A small-molecule ligand and the protein it binds are described below.
Small molecule (SMILES): CC(=O)N[C@@H]1[C@@H](O)[C@H](O)[C@@H](CO)O[C@H]1O

Sequence of chain 1.K:
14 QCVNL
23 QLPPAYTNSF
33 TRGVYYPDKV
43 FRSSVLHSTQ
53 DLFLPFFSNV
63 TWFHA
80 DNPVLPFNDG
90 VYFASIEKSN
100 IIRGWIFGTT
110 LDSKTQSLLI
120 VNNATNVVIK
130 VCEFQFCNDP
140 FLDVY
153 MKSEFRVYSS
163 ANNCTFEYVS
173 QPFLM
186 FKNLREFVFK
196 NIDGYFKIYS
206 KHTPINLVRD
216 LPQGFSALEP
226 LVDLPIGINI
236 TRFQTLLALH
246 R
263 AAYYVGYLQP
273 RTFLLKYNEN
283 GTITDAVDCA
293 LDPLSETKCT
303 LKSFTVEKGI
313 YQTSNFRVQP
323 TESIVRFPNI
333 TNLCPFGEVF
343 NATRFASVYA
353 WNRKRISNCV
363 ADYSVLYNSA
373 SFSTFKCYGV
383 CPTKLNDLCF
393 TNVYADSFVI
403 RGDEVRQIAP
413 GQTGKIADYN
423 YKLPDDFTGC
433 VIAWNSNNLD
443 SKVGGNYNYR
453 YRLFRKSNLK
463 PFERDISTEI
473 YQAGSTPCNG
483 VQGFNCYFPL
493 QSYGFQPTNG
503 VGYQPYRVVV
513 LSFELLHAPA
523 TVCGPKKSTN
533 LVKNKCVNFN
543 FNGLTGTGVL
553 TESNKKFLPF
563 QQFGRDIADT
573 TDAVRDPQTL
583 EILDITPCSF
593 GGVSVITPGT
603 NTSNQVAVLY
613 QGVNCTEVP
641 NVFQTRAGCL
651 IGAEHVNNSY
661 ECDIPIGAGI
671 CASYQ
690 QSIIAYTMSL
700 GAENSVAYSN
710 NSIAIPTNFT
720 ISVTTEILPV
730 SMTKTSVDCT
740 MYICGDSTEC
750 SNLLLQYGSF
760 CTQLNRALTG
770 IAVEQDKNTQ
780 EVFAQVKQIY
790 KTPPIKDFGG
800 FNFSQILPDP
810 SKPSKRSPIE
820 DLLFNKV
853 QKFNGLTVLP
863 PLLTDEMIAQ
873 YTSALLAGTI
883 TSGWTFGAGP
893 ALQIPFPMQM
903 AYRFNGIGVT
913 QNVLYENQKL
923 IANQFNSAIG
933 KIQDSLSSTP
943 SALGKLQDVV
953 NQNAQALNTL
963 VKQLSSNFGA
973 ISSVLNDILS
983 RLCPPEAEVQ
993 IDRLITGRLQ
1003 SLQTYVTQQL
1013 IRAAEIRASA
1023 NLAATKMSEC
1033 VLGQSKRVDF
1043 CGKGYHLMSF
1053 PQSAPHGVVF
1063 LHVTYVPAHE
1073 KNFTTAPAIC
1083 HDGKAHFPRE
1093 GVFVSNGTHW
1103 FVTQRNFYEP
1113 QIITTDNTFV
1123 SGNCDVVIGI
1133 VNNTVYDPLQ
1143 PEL

Binding-site contacts:
Ligand atom C3 contacts residue ASN801 of chain 1.K at 3.8 Å.
Ligand atom N2 contacts residue ASN801 of chain 1.K at 3.0 Å (h-bond).
Ligand atom C5 contacts residue ASN801 of chain 1.K at 3.7 Å.
Ligand atom C7 contacts residue ASN801 of chain 1.K at 3.6 Å.
Ligand atom O5 contacts residue SER803 of chain 1.K at 3.5 Å (h-bond).
Ligand atom C1 contacts residue ASN801 of chain 1.K at 1.4 Å.
Ligand atom C4 contacts residue ASN801 of chain 1.K at 4.2 Å.
Ligand atom O7 contacts residue ASN801 of chain 1.K at 3.7 Å.
Ligand atom C1 contacts residue SER803 of chain 1.K at 3.7 Å.
Ligand atom C6 contacts residue GLN804 of chain 1.K at 4.2 Å.
Ligand atom C5 contacts residue SER803 of chain 1.K at 3.6 Å.
Ligand atom O5 contacts residue ASN801 of chain 1.K at 2.4 Å (h-bond).
Ligand atom C2 contacts residue ASN801 of chain 1.K at 2.5 Å.
Ligand atom C6 contacts residue SER803 of chain 1.K at 4.1 Å.